Sequence of chain 1.B:
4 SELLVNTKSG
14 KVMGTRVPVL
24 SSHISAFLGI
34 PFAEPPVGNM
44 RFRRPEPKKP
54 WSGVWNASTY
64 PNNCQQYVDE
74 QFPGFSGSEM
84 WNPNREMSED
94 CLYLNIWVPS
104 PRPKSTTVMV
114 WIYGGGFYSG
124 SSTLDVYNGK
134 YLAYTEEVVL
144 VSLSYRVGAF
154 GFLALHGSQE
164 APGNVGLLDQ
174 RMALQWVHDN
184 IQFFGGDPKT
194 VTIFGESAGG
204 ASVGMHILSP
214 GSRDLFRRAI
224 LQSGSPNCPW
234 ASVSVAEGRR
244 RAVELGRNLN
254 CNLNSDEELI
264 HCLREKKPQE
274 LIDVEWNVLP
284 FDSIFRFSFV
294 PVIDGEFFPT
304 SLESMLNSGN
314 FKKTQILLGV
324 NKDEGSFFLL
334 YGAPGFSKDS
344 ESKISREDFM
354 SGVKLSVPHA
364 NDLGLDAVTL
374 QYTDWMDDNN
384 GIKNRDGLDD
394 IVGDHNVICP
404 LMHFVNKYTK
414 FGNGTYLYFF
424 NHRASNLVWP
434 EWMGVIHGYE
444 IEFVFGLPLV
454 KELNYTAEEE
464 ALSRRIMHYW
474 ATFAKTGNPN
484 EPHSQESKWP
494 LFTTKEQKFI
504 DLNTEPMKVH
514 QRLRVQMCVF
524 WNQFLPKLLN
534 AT

Binding-site contacts:
Ligand atom O02 contacts residue TYR334 of chain 1.B at 3.9 Å.
Ligand atom C21 contacts residue TYR121 of chain 1.B at 4.0 Å (hydrophobic).
Ligand atom C07 contacts residue TYR121 of chain 1.B at 3.8 Å (hydrophobic).
Ligand atom C01 contacts residue TYR121 of chain 1.B at 3.2 Å (hydrophobic).
Ligand atom C25 contacts residue TRP279 of chain 1.B at 4.0 Å (hydrophobic).
Ligand atom C13 contacts residue TRP84 of chain 1.B at 3.7 Å (hydrophobic).
Ligand atom O06 contacts residue PHE288 of chain 1.B at 3.7 Å.
Ligand atom C16 contacts residue GLY118 of chain 1.B at 3.3 Å.
Ligand atom C18 contacts residue GLY441 of chain 1.B at 3.9 Å.
Ligand atom C09 contacts residue TYR121 of chain 1.B at 3.9 Å (hydrophobic).
Ligand atom CL contacts residue SER286 of chain 1.B at 3.8 Å.
Ligand atom C16 contacts residue GLU199 of chain 1.B at 4.1 Å.
Ligand atom C29 contacts residue TRP279 of chain 1.B at 4.0 Å (hydrophobic).
Ligand atom N26 contacts residue TRP279 of chain 1.B at 3.9 Å.
Ligand atom C27 contacts residue TRP279 of chain 1.B at 4.0 Å (hydrophobic).
Ligand atom C11 contacts residue PHE330 of chain 1.B at 4.1 Å (hydrophobic).
Ligand atom C23 contacts residue TRP279 of chain 1.B at 3.8 Å (hydrophobic).
Ligand atom C04 contacts residue TRP279 of chain 1.B at 4.1 Å (hydrophobic).
Ligand atom N12 contacts residue PHE330 of chain 1.B at 3.5 Å.
Ligand atom C17 contacts residue TRP84 of chain 1.B at 4.0 Å (hydrophobic).
Ligand atom C21 contacts residue PHE330 of chain 1.B at 4.0 Å (hydrophobic).
Ligand atom C28 contacts residue TYR70 of chain 1.B at 3.3 Å (hydrophobic).
Ligand atom C17 contacts residue GLU199 of chain 1.B at 3.1 Å.
Ligand atom C10 contacts residue PHE330 of chain 1.B at 3.8 Å (hydrophobic).
Ligand atom CL contacts residue TRP279 of chain 1.B at 4.0 Å.
Ligand atom C19 contacts residue PHE330 of chain 1.B at 4.0 Å (hydrophobic).
Ligand atom C18 contacts residue GLU199 of chain 1.B at 3.7 Å.
Ligand atom O06 contacts residue PHE331 of chain 1.B at 3.8 Å.
Ligand atom C19 contacts residue TRP84 of chain 1.B at 3.8 Å (hydrophobic).
Ligand atom C13 contacts residue PHE330 of chain 1.B at 3.8 Å (hydrophobic).
Ligand atom C08 contacts residue TYR334 of chain 1.B at 3.9 Å (hydrophobic).
Ligand atom C01 contacts residue TRP279 of chain 1.B at 4.0 Å (hydrophobic).
Ligand atom C10 contacts residue PHE331 of chain 1.B at 3.9 Å (hydrophobic).
Ligand atom C01 contacts residue TYR70 of chain 1.B at 3.5 Å (hydrophobic).
Ligand atom O02 contacts residue TYR121 of chain 1.B at 4.0 Å.
Ligand atom C03 contacts residue TRP279 of chain 1.B at 4.0 Å (hydrophobic).
Ligand atom C22 contacts residue TRP279 of chain 1.B at 3.9 Å (hydrophobic).
Ligand atom C27 contacts residue TYR70 of chain 1.B at 3.8 Å (hydrophobic).
Ligand atom C16 contacts residue GLY117 of chain 1.B at 3.9 Å.
Ligand atom C15 contacts residue GLY118 of chain 1.B at 4.0 Å.

A protein and the small-molecule ligand that binds it are described below.
Small molecule (SMILES): COc1c(C(=O)CCC2CCN(CC3CCCCC3)CC2)cc(Cl)c2[nH]ccc12